Binding-site contacts:
Ligand atom C4 contacts residue ASN153 of chain 43.E at 4.2 Å.
Ligand atom C8 contacts residue GLY102 of chain 43.C at 3.3 Å.
Ligand atom O5 contacts residue ASN153 of chain 43.E at 2.3 Å (h-bond).
Ligand atom C6 contacts residue HIS158 of chain 43.E at 4.0 Å.
Ligand atom C1 contacts residue ASN153 of chain 43.E at 1.4 Å.
Ligand atom C7 contacts residue HIS149 of chain 43.E at 4.5 Å.
Ligand atom O6 contacts residue HIS158 of chain 43.E at 2.8 Å (h-bond).
Ligand atom O3 contacts residue HIS149 of chain 43.E at 4.2 Å.
Ligand atom O6 contacts residue GLY156 of chain 43.E at 4.5 Å.
Ligand atom O7 contacts residue HIS149 of chain 43.E at 3.6 Å.
Ligand atom C1 contacts residue THR155 of chain 43.E at 4.0 Å.
Ligand atom O6 contacts residue ASN153 of chain 43.E at 4.5 Å.
Ligand atom O5 contacts residue HIS149 of chain 43.E at 3.5 Å (h-bond).
Ligand atom C2 contacts residue ASN153 of chain 43.E at 2.4 Å.
Ligand atom N2 contacts residue ASN153 of chain 43.E at 2.9 Å (h-bond).
Ligand atom C5 contacts residue HIS149 of chain 43.E at 4.4 Å.
Ligand atom O6 contacts residue HIS149 of chain 43.E at 3.0 Å (h-bond).
Ligand atom C5 contacts residue ASN153 of chain 43.E at 3.6 Å.
Ligand atom C8 contacts residue ASN153 of chain 43.E at 4.0 Å.
Ligand atom O7 contacts residue ASN153 of chain 43.E at 3.3 Å (h-bond).
Ligand atom C4 contacts residue HIS149 of chain 43.E at 4.4 Å.
Ligand atom C2 contacts residue HIS149 of chain 43.E at 3.7 Å.
Ligand atom C3 contacts residue ASN153 of chain 43.E at 3.8 Å.
Ligand atom C7 contacts residue ASN153 of chain 43.E at 3.3 Å.
Ligand atom C1 contacts residue HIS158 of chain 43.E at 3.9 Å.
Ligand atom C5 contacts residue HIS158 of chain 43.E at 4.2 Å.
Ligand atom O5 contacts residue HIS158 of chain 43.E at 3.1 Å (h-bond).
Ligand atom C3 contacts residue HIS149 of chain 43.E at 4.5 Å.
Ligand atom C6 contacts residue HIS149 of chain 43.E at 4.2 Å.
Ligand atom O5 contacts residue THR155 of chain 43.E at 4.3 Å.
Ligand atom C1 contacts residue HIS149 of chain 43.E at 3.6 Å.

Sequence of chain 43.E:
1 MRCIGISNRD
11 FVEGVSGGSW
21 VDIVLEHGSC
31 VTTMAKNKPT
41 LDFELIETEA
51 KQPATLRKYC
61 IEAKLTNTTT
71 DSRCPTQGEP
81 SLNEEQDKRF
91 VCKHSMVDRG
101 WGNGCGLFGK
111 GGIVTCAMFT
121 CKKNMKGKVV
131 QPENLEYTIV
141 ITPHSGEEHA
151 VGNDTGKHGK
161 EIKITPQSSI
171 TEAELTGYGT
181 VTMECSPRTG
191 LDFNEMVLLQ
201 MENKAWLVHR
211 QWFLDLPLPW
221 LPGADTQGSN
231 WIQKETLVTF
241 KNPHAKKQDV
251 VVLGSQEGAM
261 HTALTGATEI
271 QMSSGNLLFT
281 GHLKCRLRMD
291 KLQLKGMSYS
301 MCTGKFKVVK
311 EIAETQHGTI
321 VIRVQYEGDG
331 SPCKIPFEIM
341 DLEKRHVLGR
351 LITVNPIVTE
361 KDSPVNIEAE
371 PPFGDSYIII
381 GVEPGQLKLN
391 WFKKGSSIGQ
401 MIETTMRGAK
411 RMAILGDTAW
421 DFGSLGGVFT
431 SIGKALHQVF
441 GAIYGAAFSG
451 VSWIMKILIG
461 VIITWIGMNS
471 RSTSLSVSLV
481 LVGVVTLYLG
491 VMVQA

A small-molecule ligand and the protein it binds are described below.
Small molecule (SMILES): CC(=O)N[C@H]1[C@H](O[C@H]2[C@H](O)[C@@H](NC(C)=O)CO[C@@H]2CO)O[C@H](CO)[C@@H](O)[C@@H]1O

Sequence of chain 43.C:
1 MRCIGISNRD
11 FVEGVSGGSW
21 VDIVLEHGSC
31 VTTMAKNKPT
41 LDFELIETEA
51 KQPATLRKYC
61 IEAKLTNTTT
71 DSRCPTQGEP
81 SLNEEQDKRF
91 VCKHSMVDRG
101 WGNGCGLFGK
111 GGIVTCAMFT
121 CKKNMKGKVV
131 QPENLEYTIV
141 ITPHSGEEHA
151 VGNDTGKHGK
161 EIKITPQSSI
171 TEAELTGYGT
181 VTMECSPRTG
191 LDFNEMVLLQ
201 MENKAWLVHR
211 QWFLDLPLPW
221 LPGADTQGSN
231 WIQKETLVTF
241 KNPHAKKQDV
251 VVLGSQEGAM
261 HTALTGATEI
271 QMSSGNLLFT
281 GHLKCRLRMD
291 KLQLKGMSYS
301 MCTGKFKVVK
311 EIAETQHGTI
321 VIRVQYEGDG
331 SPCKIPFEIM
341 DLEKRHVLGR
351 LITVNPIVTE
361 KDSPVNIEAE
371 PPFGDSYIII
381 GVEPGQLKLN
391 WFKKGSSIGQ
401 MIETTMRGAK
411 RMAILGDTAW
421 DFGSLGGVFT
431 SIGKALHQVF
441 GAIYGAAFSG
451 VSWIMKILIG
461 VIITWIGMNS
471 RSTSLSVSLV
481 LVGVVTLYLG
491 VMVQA